Sequence of chain 5.K:
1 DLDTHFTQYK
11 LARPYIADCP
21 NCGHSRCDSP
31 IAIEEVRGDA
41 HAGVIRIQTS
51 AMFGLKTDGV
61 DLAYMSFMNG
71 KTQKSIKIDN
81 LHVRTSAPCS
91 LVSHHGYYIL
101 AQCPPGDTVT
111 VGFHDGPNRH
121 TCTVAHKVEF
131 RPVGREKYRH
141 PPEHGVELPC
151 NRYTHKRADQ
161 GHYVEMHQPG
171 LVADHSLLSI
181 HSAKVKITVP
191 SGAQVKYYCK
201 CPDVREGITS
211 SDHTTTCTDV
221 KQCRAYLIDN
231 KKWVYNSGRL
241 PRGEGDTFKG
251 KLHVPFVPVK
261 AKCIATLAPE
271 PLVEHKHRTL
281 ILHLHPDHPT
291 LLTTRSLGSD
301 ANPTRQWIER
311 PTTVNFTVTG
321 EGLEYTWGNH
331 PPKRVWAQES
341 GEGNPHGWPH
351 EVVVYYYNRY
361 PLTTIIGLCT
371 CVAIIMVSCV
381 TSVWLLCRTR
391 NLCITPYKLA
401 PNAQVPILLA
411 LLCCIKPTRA

Binding-site contacts:
Ligand atom C7 contacts residue ASN315 of chain 5.K at 3.3 Å.
Ligand atom C3 contacts residue ASN315 of chain 5.K at 3.8 Å.
Ligand atom C1 contacts residue ASN315 of chain 5.K at 1.4 Å.
Ligand atom C8 contacts residue ASN315 of chain 5.K at 3.5 Å.
Ligand atom C2 contacts residue ASN315 of chain 5.K at 2.5 Å.
Ligand atom C6 contacts residue THR313 of chain 5.K at 4.5 Å.
Ligand atom C8 contacts residue ILE281 of chain 5.K at 4.5 Å (hydrophobic).
Ligand atom N2 contacts residue ASN315 of chain 5.K at 2.8 Å (h-bond).
Ligand atom C5 contacts residue ASN315 of chain 5.K at 3.7 Å.
Ligand atom C1 contacts residue VAL314 of chain 5.K at 4.4 Å (hydrophobic).
Ligand atom O5 contacts residue ASN315 of chain 5.K at 2.4 Å (h-bond).
Ligand atom C6 contacts residue ASN315 of chain 5.K at 4.5 Å.
Ligand atom O5 contacts residue VAL314 of chain 5.K at 3.8 Å.
Ligand atom O7 contacts residue ASN315 of chain 5.K at 4.2 Å.
Ligand atom C4 contacts residue ASN315 of chain 5.K at 4.3 Å.
Ligand atom O5 contacts residue THR313 of chain 5.K at 4.3 Å.

The protein below binds the small molecule below.
Small molecule (SMILES): CC(=O)N[C@@H]1[C@@H](O)[C@H](O)[C@@H](CO)O[C@H]1O